Binding-site contacts:
Ligand atom O6 contacts residue ARG49 of chain 1.A at 2.9 Å (salt-bridge).
Ligand atom C6 contacts residue TRP10 of chain 1.A at 4.4 Å (hydrophobic).
Ligand atom O2 contacts residue PRO9 of chain 1.A at 3.6 Å.
Ligand atom C3 contacts residue TRP10 of chain 1.A at 3.9 Å (hydrophobic).
Ligand atom C5 contacts residue ARG49 of chain 1.A at 3.9 Å.
Ligand atom C2 contacts residue TRP10 of chain 1.A at 2.5 Å (hydrophobic).
Ligand atom O5 contacts residue ARG49 of chain 1.A at 2.9 Å (salt-bridge).
Ligand atom O6 contacts residue TRP10 of chain 1.A at 4.3 Å.
Ligand atom C1 contacts residue ARG49 of chain 1.A at 3.5 Å.
Ligand atom C4 contacts residue TRP10 of chain 1.A at 4.2 Å (hydrophobic).
Ligand atom O2 contacts residue TRP10 of chain 1.A at 3.1 Å.
Ligand atom O2 contacts residue GLY8 of chain 1.A at 4.2 Å.
Ligand atom O5 contacts residue TRP10 of chain 1.A at 2.3 Å.
Ligand atom O4 contacts residue TRP10 of chain 1.A at 4.2 Å.
Ligand atom C6 contacts residue ARG49 of chain 1.A at 4.0 Å.
Ligand atom C5 contacts residue TRP10 of chain 1.A at 3.7 Å (hydrophobic).
Ligand atom C1 contacts residue TRP10 of chain 1.A at 1.5 Å (hydrophobic).

Sequence of chain 1.A:
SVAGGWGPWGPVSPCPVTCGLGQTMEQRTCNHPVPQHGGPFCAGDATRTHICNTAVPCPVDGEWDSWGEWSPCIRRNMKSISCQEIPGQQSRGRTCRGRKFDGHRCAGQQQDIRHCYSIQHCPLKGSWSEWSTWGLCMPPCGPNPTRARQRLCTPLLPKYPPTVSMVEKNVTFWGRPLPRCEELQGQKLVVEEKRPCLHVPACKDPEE

A protein and the small-molecule ligand that binds it are described below.
Small molecule (SMILES): OC[C@H]1O[C@H](O)[C@@H](O)[C@@H](O)[C@@H]1O